Sequence of chain 4.A:
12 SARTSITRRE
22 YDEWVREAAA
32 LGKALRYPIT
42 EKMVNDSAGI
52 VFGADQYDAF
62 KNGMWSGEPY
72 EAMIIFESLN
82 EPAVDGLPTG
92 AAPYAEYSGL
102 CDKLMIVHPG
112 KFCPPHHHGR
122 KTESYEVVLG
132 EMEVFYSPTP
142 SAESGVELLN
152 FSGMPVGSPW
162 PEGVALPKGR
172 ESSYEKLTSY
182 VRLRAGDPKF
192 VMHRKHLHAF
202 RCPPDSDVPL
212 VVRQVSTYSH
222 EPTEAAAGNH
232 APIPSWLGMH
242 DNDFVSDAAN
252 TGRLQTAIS

Sequence of chain 1.A:
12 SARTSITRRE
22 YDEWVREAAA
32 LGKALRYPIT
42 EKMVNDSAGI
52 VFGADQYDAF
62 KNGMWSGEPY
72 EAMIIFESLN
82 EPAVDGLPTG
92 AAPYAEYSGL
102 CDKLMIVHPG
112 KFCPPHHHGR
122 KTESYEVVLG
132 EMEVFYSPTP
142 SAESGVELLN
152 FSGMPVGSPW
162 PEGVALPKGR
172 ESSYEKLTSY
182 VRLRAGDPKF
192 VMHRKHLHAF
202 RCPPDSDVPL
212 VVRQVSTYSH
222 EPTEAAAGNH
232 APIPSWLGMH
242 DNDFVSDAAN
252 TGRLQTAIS

Binding-site contacts:
Ligand atom C3 contacts residue ASP23 of chain 1.A at 4.2 Å.
Ligand atom O1 contacts residue ARG27 of chain 1.A at 2.9 Å (salt-bridge).
Ligand atom O1 contacts residue ASP23 of chain 1.A at 3.6 Å.
Ligand atom O2 contacts residue ARG27 of chain 1.A at 3.9 Å.
Ligand atom O1 contacts residue TRP66 of chain 4.A at 3.9 Å.
Ligand atom O4 contacts residue ARG20 of chain 1.A at 3.8 Å.
Ligand atom O5 contacts residue TRP66 of chain 4.A at 4.1 Å.
Ligand atom O4 contacts residue ASN63 of chain 4.A at 2.8 Å (h-bond).
Ligand atom O5 contacts residue SER67 of chain 4.A at 3.6 Å.
Ligand atom C2 contacts residue ARG27 of chain 1.A at 4.4 Å.
Ligand atom C5 contacts residue ASN63 of chain 4.A at 4.0 Å.
Ligand atom C3 contacts residue ARG20 of chain 1.A at 4.3 Å.
Ligand atom C1 contacts residue ARG27 of chain 1.A at 3.5 Å.
Ligand atom C3 contacts residue ARG19 of chain 1.A at 4.2 Å.
Ligand atom O3 contacts residue ASP23 of chain 1.A at 4.1 Å.
Ligand atom C1 contacts residue ASP23 of chain 1.A at 2.9 Å.
Ligand atom O3 contacts residue ARG19 of chain 1.A at 3.6 Å.
Ligand atom O2 contacts residue ARG20 of chain 1.A at 4.4 Å.
Ligand atom O3 contacts residue ARG20 of chain 1.A at 2.9 Å.
Ligand atom C5 contacts residue SER67 of chain 4.A at 3.8 Å.
Ligand atom C4 contacts residue ASN63 of chain 4.A at 3.9 Å.
Ligand atom C2 contacts residue ASP23 of chain 1.A at 3.7 Å.
Ligand atom O2 contacts residue TRP66 of chain 4.A at 4.1 Å.
Ligand atom O2 contacts residue ASP23 of chain 1.A at 3.6 Å.
Ligand atom O2 contacts residue ASN63 of chain 4.A at 4.4 Å.

A protein and the small-molecule ligand that binds it are described below.
Small molecule (SMILES): OC[C@@]1(O)OC[C@H](O)[C@@H]1O